Sequence of chain 1.D:
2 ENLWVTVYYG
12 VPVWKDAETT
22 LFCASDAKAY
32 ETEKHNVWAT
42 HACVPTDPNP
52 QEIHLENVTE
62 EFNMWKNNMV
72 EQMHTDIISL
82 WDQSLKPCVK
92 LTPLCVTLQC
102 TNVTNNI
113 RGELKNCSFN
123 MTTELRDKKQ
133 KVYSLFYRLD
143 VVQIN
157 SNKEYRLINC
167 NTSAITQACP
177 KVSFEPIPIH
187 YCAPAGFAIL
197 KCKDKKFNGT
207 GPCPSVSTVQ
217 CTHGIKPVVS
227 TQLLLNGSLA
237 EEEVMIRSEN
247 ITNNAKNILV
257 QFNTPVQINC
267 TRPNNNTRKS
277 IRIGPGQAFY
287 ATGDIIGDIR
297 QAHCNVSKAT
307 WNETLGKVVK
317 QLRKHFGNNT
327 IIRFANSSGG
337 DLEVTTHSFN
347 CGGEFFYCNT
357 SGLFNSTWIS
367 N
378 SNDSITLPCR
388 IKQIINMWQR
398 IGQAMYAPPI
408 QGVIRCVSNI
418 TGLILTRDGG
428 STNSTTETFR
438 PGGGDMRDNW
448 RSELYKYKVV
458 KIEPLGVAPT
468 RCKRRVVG

A protein and the small-molecule ligand that binds it are described below.
Small molecule (SMILES): CC(=O)N[C@H]1[C@H](O[C@H]2[C@H](O)[C@@H](NC(C)=O)CO[C@@H]2CO)O[C@H](CO)[C@@H](O[C@@H]2O[C@H](CO)[C@@H](O)[C@H](O[C@H]3O[C@H](CO)[C@@H](O)[C@H](O)[C@@H]3O)[C@@H]2O)[C@@H]1O

Binding-site contacts:
Ligand atom N2 contacts residue ASN167 of chain 2.D at 3.0 Å (h-bond).
Ligand atom C4 contacts residue ASN167 of chain 2.D at 4.1 Å.
Ligand atom C5 contacts residue ASN167 of chain 2.D at 3.5 Å.
Ligand atom C8 contacts residue ASN167 of chain 2.D at 2.8 Å.
Ligand atom N2 contacts residue THR168 of chain 2.D at 4.5 Å.
Ligand atom O7 contacts residue ARG278 of chain 1.D at 3.3 Å (salt-bridge).
Ligand atom C7 contacts residue ASN167 of chain 2.D at 3.6 Å.
Ligand atom O5 contacts residue ARG162 of chain 2.D at 4.2 Å.
Ligand atom C2 contacts residue ASN167 of chain 2.D at 2.6 Å.
Ligand atom O5 contacts residue ASN167 of chain 2.D at 2.2 Å (h-bond).
Ligand atom C8 contacts residue ARG278 of chain 1.D at 2.9 Å.
Ligand atom C7 contacts residue ARG278 of chain 1.D at 3.6 Å.
Ligand atom C3 contacts residue ASN167 of chain 2.D at 3.8 Å.
Ligand atom C1 contacts residue ASN167 of chain 2.D at 1.5 Å.

Sequence of chain 2.D:
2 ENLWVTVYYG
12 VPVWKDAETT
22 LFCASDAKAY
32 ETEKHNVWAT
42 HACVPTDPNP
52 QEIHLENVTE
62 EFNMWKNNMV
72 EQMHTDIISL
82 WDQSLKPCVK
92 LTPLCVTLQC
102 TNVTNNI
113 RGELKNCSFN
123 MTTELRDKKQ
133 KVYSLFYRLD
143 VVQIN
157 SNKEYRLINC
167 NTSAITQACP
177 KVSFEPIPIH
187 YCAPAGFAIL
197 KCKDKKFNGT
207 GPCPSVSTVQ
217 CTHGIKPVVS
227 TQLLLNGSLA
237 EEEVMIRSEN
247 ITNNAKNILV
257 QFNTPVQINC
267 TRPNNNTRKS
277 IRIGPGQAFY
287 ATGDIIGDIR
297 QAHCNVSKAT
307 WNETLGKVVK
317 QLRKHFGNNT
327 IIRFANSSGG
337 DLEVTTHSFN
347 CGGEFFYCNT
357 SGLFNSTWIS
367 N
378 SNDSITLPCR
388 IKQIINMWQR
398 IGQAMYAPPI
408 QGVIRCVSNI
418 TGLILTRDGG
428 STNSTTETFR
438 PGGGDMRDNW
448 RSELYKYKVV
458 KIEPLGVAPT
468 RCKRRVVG